Sequence of chain 1.A:
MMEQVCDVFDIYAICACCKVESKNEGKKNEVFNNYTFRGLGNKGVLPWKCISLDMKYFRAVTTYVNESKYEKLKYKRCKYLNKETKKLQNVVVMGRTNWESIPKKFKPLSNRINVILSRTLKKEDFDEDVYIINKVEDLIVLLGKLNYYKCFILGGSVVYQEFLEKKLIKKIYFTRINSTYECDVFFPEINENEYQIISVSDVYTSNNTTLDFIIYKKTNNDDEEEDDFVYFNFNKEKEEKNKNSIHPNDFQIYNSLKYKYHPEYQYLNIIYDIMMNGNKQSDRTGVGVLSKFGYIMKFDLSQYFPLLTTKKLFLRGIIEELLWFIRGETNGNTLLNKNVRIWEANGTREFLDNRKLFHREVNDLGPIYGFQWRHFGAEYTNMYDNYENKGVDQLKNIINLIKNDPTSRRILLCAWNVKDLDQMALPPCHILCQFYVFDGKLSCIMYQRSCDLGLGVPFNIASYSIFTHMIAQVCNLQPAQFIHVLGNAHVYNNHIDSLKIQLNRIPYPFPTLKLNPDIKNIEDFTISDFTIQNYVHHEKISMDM

Binding-site contacts:
Ligand atom C18 contacts residue ILE112 of chain 1.A at 3.8 Å (hydrophobic).
Ligand atom N3 contacts residue ILE14 of chain 1.A at 3.8 Å.
Ligand atom CL13 contacts residue PHE58 of chain 1.A at 3.8 Å.
Ligand atom C7 contacts residue ASP54 of chain 1.A at 3.5 Å.
Ligand atom C2 contacts residue ASP54 of chain 1.A at 3.7 Å.
Ligand atom C2 contacts residue PHE58 of chain 1.A at 3.8 Å (hydrophobic).
Ligand atom C2 contacts residue ALA16 of chain 1.A at 3.8 Å (hydrophobic).
Ligand atom C25 contacts residue PHE116 of chain 1.A at 3.6 Å (hydrophobic).
Ligand atom O24 contacts residue LEU119 of chain 1.A at 3.6 Å.
Ligand atom N1 contacts residue ASP54 of chain 1.A at 2.9 Å (salt-bridge).
Ligand atom C6 contacts residue ASP54 of chain 1.A at 3.7 Å.
Ligand atom C5 contacts residue PHE58 of chain 1.A at 3.7 Å (hydrophobic).
Ligand atom C5 contacts residue NDP1 of chain 1.D at 3.7 Å.
Ligand atom N12 contacts residue PHE58 of chain 1.A at 3.5 Å.
Ligand atom C25 contacts residue LEU119 of chain 1.A at 3.6 Å (hydrophobic).
Ligand atom N11 contacts residue ASP54 of chain 1.A at 2.9 Å (salt-bridge).
Ligand atom N3 contacts residue PHE58 of chain 1.A at 3.5 Å.
Ligand atom N3 contacts residue NDP1 of chain 1.D at 3.8 Å.
Ligand atom N11 contacts residue ALA16 of chain 1.A at 3.6 Å.
Ligand atom C21 contacts residue MET55 of chain 1.A at 3.8 Å (hydrophobic).
Ligand atom C2 contacts residue CYS15 of chain 1.A at 3.6 Å (hydrophobic).
Ligand atom C20 contacts residue PRO113 of chain 1.A at 3.8 Å (hydrophobic).
Ligand atom N3 contacts residue CYS15 of chain 1.A at 3.4 Å.
Ligand atom C19 contacts residue MET55 of chain 1.A at 3.6 Å (hydrophobic).
Ligand atom C19 contacts residue PHE116 of chain 1.A at 3.7 Å (hydrophobic).
Ligand atom O22 contacts residue LEU46 of chain 1.A at 3.6 Å.
Ligand atom N12 contacts residue TYR170 of chain 1.A at 3.7 Å.
Ligand atom C23 contacts residue SER111 of chain 1.A at 3.2 Å.
Ligand atom C20 contacts residue MET55 of chain 1.A at 3.4 Å (hydrophobic).
Ligand atom N1 contacts residue ALA16 of chain 1.A at 3.7 Å.
Ligand atom CL13 contacts residue ASN108 of chain 1.A at 3.8 Å.
Ligand atom C4 contacts residue PHE58 of chain 1.A at 3.4 Å (hydrophobic).
Ligand atom C10 contacts residue PHE58 of chain 1.A at 3.7 Å (hydrophobic).
Ligand atom C4 contacts residue NDP1 of chain 1.D at 3.6 Å.
Ligand atom CL13 contacts residue LEU164 of chain 1.A at 3.2 Å.
Ligand atom N12 contacts residue ILE14 of chain 1.A at 3.0 Å (h-bond).
Ligand atom N11 contacts residue THR185 of chain 1.A at 3.5 Å (h-bond).
Ligand atom CL13 contacts residue NDP1 of chain 1.D at 3.7 Å.
Ligand atom N12 contacts residue LEU164 of chain 1.A at 3.4 Å (h-bond).
Ligand atom N11 contacts residue CYS15 of chain 1.A at 3.1 Å (h-bond).

A protein and the small-molecule ligand that binds it are described below.
Small molecule (SMILES): COc1ccc(OC)c(CNc2ccc3nc(N)nc(N)c3c2Cl)c1